Binding-site contacts:
Ligand atom C2 contacts residue ASN315 of chain 49.B at 2.5 Å.
Ligand atom C7 contacts residue ASN315 of chain 49.B at 3.3 Å.
Ligand atom C8 contacts residue ASN315 of chain 49.B at 3.5 Å.
Ligand atom O5 contacts residue VAL314 of chain 49.B at 3.8 Å.
Ligand atom O7 contacts residue ASN315 of chain 49.B at 4.2 Å.
Ligand atom C6 contacts residue THR313 of chain 49.B at 4.5 Å.
Ligand atom N2 contacts residue ASN315 of chain 49.B at 2.8 Å (h-bond).
Ligand atom C3 contacts residue ASN315 of chain 49.B at 3.8 Å.
Ligand atom C4 contacts residue ASN315 of chain 49.B at 4.3 Å.
Ligand atom C1 contacts residue ASN315 of chain 49.B at 1.4 Å.
Ligand atom C1 contacts residue VAL314 of chain 49.B at 4.4 Å (hydrophobic).
Ligand atom C8 contacts residue ILE281 of chain 49.B at 4.5 Å (hydrophobic).
Ligand atom O5 contacts residue ASN315 of chain 49.B at 2.4 Å (h-bond).
Ligand atom O5 contacts residue THR313 of chain 49.B at 4.3 Å.
Ligand atom C6 contacts residue ASN315 of chain 49.B at 4.5 Å.
Ligand atom C5 contacts residue ASN315 of chain 49.B at 3.7 Å.

A protein and the small-molecule ligand that binds it are described below.
Small molecule (SMILES): CC(=O)N[C@@H]1[C@@H](O)[C@H](O)[C@@H](CO)O[C@H]1O

Sequence of chain 49.B:
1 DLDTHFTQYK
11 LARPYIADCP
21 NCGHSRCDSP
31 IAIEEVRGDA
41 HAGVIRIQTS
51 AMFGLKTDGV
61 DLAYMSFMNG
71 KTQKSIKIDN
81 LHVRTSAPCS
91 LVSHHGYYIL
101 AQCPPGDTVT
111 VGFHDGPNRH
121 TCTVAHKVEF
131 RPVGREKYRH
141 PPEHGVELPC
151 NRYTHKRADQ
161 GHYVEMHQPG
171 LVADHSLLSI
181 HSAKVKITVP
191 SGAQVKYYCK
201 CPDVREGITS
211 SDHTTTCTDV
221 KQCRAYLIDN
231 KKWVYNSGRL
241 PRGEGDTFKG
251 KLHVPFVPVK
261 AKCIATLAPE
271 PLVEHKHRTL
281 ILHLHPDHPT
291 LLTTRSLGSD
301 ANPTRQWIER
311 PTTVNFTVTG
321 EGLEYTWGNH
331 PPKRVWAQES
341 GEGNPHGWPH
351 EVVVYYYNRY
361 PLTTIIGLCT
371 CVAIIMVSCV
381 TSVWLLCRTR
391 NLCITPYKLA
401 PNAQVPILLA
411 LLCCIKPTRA